A small-molecule ligand and the protein it binds are described below.
Small molecule (SMILES): CC(=O)N[C@@H]1[C@@H](O)[C@H](O)[C@@H](CO)O[C@H]1O

Binding-site contacts:
Ligand atom N2 contacts residue ASN343 of chain 1.B at 2.9 Å (h-bond).
Ligand atom C8 contacts residue PHE338 of chain 1.B at 3.4 Å (hydrophobic).
Ligand atom O7 contacts residue GLY339 of chain 1.B at 4.0 Å.
Ligand atom O7 contacts residue ASN343 of chain 1.B at 4.4 Å.
Ligand atom O5 contacts residue ASN343 of chain 1.B at 2.4 Å (h-bond).
Ligand atom C7 contacts residue PHE338 of chain 1.B at 4.4 Å (hydrophobic).
Ligand atom C1 contacts residue ASN343 of chain 1.B at 1.4 Å.
Ligand atom C4 contacts residue ASN343 of chain 1.B at 4.2 Å.
Ligand atom C3 contacts residue ASN343 of chain 1.B at 3.8 Å.
Ligand atom C8 contacts residue GLY339 of chain 1.B at 3.9 Å.
Ligand atom C2 contacts residue ASN343 of chain 1.B at 2.5 Å.
Ligand atom C8 contacts residue PHE342 of chain 1.B at 3.7 Å (hydrophobic).
Ligand atom C5 contacts residue ASN343 of chain 1.B at 3.7 Å.
Ligand atom C7 contacts residue GLY339 of chain 1.B at 4.0 Å.
Ligand atom C7 contacts residue ASN343 of chain 1.B at 3.9 Å.

Sequence of chain 1.B:
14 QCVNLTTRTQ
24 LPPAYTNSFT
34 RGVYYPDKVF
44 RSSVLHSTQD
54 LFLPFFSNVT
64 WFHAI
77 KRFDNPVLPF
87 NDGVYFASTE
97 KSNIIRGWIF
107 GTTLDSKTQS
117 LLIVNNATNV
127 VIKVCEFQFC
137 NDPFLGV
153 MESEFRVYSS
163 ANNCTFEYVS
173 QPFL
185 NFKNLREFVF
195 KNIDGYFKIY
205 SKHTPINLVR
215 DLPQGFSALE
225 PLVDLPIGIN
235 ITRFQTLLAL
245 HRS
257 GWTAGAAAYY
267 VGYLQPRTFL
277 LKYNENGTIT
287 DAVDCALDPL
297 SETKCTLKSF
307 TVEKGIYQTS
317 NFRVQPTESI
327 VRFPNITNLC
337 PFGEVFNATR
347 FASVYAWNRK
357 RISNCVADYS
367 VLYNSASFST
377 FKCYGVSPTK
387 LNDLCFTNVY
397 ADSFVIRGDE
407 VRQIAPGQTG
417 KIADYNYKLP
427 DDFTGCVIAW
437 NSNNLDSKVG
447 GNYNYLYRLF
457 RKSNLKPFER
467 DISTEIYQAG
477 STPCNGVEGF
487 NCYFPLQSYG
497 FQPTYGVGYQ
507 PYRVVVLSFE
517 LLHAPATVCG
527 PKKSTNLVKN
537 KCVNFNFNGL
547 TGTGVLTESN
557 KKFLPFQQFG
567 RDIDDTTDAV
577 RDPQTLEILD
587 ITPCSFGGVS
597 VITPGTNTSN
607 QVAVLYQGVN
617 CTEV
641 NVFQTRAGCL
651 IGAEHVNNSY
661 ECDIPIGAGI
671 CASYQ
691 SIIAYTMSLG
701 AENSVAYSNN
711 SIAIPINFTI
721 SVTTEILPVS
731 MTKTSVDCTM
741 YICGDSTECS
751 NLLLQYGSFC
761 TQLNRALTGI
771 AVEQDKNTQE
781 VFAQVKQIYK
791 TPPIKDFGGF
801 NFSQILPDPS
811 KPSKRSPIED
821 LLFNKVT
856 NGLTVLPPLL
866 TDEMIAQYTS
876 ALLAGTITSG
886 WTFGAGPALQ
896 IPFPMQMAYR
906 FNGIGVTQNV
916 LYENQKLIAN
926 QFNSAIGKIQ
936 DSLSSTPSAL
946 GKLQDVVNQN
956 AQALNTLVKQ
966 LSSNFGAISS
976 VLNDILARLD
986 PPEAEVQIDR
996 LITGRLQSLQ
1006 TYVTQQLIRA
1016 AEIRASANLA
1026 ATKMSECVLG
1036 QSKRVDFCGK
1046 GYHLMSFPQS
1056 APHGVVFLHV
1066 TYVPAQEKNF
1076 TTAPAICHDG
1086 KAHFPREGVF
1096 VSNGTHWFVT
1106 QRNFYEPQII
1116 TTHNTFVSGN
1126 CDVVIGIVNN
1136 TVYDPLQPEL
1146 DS